A protein and the small-molecule ligand that binds it are described below.
Small molecule (SMILES): CC(=O)N[C@H]1[C@H](O[C@H]2[C@H](O)[C@@H](NC(C)=O)CO[C@@H]2CO)O[C@H](CO)[C@@H](O)[C@@H]1O

Sequence of chain 1.C:
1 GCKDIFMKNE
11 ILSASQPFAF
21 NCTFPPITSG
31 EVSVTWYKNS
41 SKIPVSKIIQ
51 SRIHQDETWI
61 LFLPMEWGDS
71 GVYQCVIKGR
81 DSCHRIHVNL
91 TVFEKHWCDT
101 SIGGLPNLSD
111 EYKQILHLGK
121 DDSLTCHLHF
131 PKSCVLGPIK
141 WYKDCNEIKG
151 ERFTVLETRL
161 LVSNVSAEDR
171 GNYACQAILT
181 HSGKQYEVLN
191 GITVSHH

Binding-site contacts:
Ligand atom C5 contacts residue SER29 of chain 1.C at 4.0 Å.
Ligand atom C2 contacts residue ASN21 of chain 1.C at 2.5 Å.
Ligand atom C8 contacts residue THR58 of chain 1.C at 4.0 Å.
Ligand atom C6 contacts residue THR28 of chain 1.C at 3.6 Å.
Ligand atom O4 contacts residue SER29 of chain 1.C at 3.2 Å (h-bond).
Ligand atom O5 contacts residue THR23 of chain 1.C at 3.8 Å.
Ligand atom O3 contacts residue SER29 of chain 1.C at 4.4 Å.
Ligand atom C5 contacts residue CYS22 of chain 1.C at 4.1 Å (hydrophobic).
Ligand atom C6 contacts residue CYS22 of chain 1.C at 3.5 Å (hydrophobic).
Ligand atom C1 contacts residue TRP59 of chain 1.C at 4.5 Å (hydrophobic).
Ligand atom O5 contacts residue THR58 of chain 1.C at 3.7 Å.
Ligand atom C6 contacts residue THR23 of chain 1.C at 4.0 Å.
Ligand atom C3 contacts residue SER29 of chain 1.C at 4.1 Å.
Ligand atom C5 contacts residue THR58 of chain 1.C at 3.8 Å.
Ligand atom C4 contacts residue ASN21 of chain 1.C at 4.2 Å.
Ligand atom O6 contacts residue CYS22 of chain 1.C at 3.0 Å (h-bond).
Ligand atom N2 contacts residue THR28 of chain 1.C at 3.7 Å.
Ligand atom C1 contacts residue THR28 of chain 1.C at 3.8 Å.
Ligand atom O6 contacts residue THR28 of chain 1.C at 3.7 Å.
Ligand atom C7 contacts residue TRP59 of chain 1.C at 4.2 Å (hydrophobic).
Ligand atom C1 contacts residue ASN21 of chain 1.C at 1.4 Å.
Ligand atom C3 contacts residue THR28 of chain 1.C at 3.6 Å.
Ligand atom C7 contacts residue ASN21 of chain 1.C at 3.5 Å.
Ligand atom C2 contacts residue THR28 of chain 1.C at 3.9 Å.
Ligand atom O5 contacts residue ASN21 of chain 1.C at 2.3 Å (h-bond).
Ligand atom O6 contacts residue THR58 of chain 1.C at 3.3 Å.
Ligand atom N2 contacts residue ASN21 of chain 1.C at 3.0 Å (h-bond).
Ligand atom N2 contacts residue TRP59 of chain 1.C at 4.3 Å.
Ligand atom O7 contacts residue ASN21 of chain 1.C at 3.7 Å.
Ligand atom C6 contacts residue SER29 of chain 1.C at 4.2 Å.
Ligand atom C8 contacts residue TRP59 of chain 1.C at 3.9 Å (hydrophobic).
Ligand atom C1 contacts residue THR58 of chain 1.C at 3.7 Å.
Ligand atom C6 contacts residue THR58 of chain 1.C at 4.4 Å.
Ligand atom O5 contacts residue CYS22 of chain 1.C at 3.5 Å (h-bond).
Ligand atom C3 contacts residue ASN21 of chain 1.C at 3.8 Å.
Ligand atom O6 contacts residue VAL34 of chain 1.C at 4.4 Å.
Ligand atom C4 contacts residue SER29 of chain 1.C at 4.1 Å.
Ligand atom C5 contacts residue ASN21 of chain 1.C at 3.6 Å.
Ligand atom C5 contacts residue THR28 of chain 1.C at 4.3 Å.
Ligand atom C4 contacts residue THR28 of chain 1.C at 4.4 Å.